A small-molecule ligand and the protein it binds are described below.
Small molecule (SMILES): CCCCC[C@H](O)OC[C@H](CO)O[C@@H](O)CCCC

Binding-site contacts:
Ligand atom C33 contacts residue TYR36 of chain 1.D at 3.5 Å (hydrophobic).
Ligand atom C32 contacts residue VAL39 of chain 1.D at 3.4 Å (hydrophobic).
Ligand atom O21 contacts residue ILE43 of chain 1.D at 3.6 Å.
Ligand atom C34 contacts residue TYR36 of chain 1.D at 4.3 Å (hydrophobic).
Ligand atom C24 contacts residue MYS1 of chain 1.BA at 3.8 Å.
Ligand atom C36 contacts residue LEU32 of chain 1.D at 4.2 Å (hydrophobic).
Ligand atom C23 contacts residue VAL39 of chain 1.D at 4.0 Å (hydrophobic).
Ligand atom C34 contacts residue VAL39 of chain 1.D at 4.2 Å (hydrophobic).
Ligand atom C31 contacts residue VAL39 of chain 1.D at 4.4 Å (hydrophobic).
Ligand atom C31 contacts residue TYR36 of chain 1.D at 4.3 Å (hydrophobic).
Ligand atom C23 contacts residue LEU164 of chain 2.A at 4.4 Å (hydrophobic).
Ligand atom C21 contacts residue LEU164 of chain 2.A at 4.1 Å (hydrophobic).
Ligand atom O32 contacts residue TYR36 of chain 1.D at 4.1 Å.
Ligand atom C25 contacts residue VAL39 of chain 1.D at 4.4 Å (hydrophobic).
Ligand atom O21 contacts residue LEU164 of chain 2.A at 4.0 Å.
Ligand atom C24 contacts residue VAL39 of chain 1.D at 3.9 Å (hydrophobic).
Ligand atom C2 contacts residue ILE43 of chain 1.D at 3.6 Å (hydrophobic).
Ligand atom O31 contacts residue VAL39 of chain 1.D at 4.4 Å.
Ligand atom C33 contacts residue ASN40 of chain 1.D at 4.2 Å.
Ligand atom C36 contacts residue TYR36 of chain 1.D at 4.1 Å (hydrophobic).
Ligand atom C32 contacts residue ASN40 of chain 1.D at 4.2 Å.
Ligand atom C22 contacts residue LEU164 of chain 2.A at 4.0 Å (hydrophobic).
Ligand atom O22 contacts residue LEU164 of chain 2.A at 3.7 Å.
Ligand atom O31 contacts residue ILE43 of chain 1.D at 4.2 Å.
Ligand atom C3 contacts residue ASN40 of chain 1.D at 4.3 Å.
Ligand atom C3 contacts residue ILE43 of chain 1.D at 4.2 Å (hydrophobic).
Ligand atom C31 contacts residue ASN40 of chain 1.D at 3.8 Å.
Ligand atom C35 contacts residue TYR36 of chain 1.D at 3.9 Å (hydrophobic).
Ligand atom C36 contacts residue LEU35 of chain 1.D at 3.9 Å (hydrophobic).
Ligand atom C33 contacts residue VAL39 of chain 1.D at 4.3 Å (hydrophobic).
Ligand atom O31 contacts residue ASN40 of chain 1.D at 4.4 Å.

Sequence of chain 1.D:
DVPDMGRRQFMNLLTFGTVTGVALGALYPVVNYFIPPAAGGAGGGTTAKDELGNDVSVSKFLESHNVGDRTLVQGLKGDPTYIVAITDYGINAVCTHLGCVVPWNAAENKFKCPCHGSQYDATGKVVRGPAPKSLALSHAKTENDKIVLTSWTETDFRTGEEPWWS

Sequence of chain 2.A:
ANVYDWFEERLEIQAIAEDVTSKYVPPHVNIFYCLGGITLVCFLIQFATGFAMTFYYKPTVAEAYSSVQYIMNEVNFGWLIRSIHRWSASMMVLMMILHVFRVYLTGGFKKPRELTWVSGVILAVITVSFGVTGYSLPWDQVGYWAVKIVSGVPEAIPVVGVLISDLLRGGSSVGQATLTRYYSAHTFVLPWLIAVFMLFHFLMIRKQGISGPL